Sequence of chain 1.B:
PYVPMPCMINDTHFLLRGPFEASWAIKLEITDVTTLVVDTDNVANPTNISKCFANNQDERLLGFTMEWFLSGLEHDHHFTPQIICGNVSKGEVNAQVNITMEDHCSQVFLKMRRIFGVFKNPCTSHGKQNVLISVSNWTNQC

A small-molecule ligand and the protein it binds are described below.
Small molecule (SMILES): CC(=O)N[C@@H]1[C@@H](O)[C@H](O)[C@@H](CO)O[C@H]1O

Binding-site contacts:
Ligand atom N2 contacts residue ASN65 of chain 1.B at 3.0 Å (h-bond).
Ligand atom N2 contacts residue ASN62 of chain 1.B at 3.9 Å.
Ligand atom C7 contacts residue ASN62 of chain 1.B at 3.3 Å.
Ligand atom O5 contacts residue VAL60 of chain 1.B at 4.5 Å.
Ligand atom O7 contacts residue ASN65 of chain 1.B at 4.5 Å.
Ligand atom C1 contacts residue ASN65 of chain 1.B at 1.4 Å.
Ligand atom O6 contacts residue ASP58 of chain 1.B at 3.8 Å.
Ligand atom C4 contacts residue ASN65 of chain 1.B at 4.1 Å.
Ligand atom O7 contacts residue ASN62 of chain 1.B at 3.4 Å (h-bond).
Ligand atom C8 contacts residue ASN62 of chain 1.B at 3.3 Å.
Ligand atom C5 contacts residue ASN65 of chain 1.B at 3.6 Å.
Ligand atom C2 contacts residue ASN65 of chain 1.B at 2.4 Å.
Ligand atom O5 contacts residue ASN65 of chain 1.B at 2.3 Å (h-bond).
Ligand atom C3 contacts residue ASN65 of chain 1.B at 3.7 Å.
Ligand atom C7 contacts residue ASN65 of chain 1.B at 4.0 Å.
Ligand atom C6 contacts residue ASP58 of chain 1.B at 4.1 Å.